Sequence of chain 1.D:
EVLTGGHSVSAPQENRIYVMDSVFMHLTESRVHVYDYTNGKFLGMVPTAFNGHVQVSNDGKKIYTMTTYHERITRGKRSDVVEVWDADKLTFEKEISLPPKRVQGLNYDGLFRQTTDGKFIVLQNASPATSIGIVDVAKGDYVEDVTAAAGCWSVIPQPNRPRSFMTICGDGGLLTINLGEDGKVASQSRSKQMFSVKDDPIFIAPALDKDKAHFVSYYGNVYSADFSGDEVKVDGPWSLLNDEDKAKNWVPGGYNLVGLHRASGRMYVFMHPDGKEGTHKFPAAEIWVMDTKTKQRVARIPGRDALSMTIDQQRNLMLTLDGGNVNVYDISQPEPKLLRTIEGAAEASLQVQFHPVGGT

Binding-site contacts:
Ligand atom N2 contacts residue THR125 of chain 1.A at 3.8 Å.
Ligand atom CG contacts residue ASN112 of chain 1.A at 4.0 Å.
Ligand atom N1 contacts residue ASP81 of chain 1.A at 3.4 Å (salt-bridge).
Ligand atom N1 contacts residue ASP37 of chain 1.A at 2.8 Å (salt-bridge).
Ligand atom CE1 contacts residue PHE25 of chain 1.D at 3.8 Å (hydrophobic).
Ligand atom CE1 contacts residue ASN112 of chain 1.A at 3.8 Å.
Ligand atom CG contacts residue VAL111 of chain 1.A at 3.5 Å (hydrophobic).
Ligand atom CZ contacts residue ASN112 of chain 1.A at 4.2 Å.
Ligand atom N2 contacts residue TRP113 of chain 1.A at 4.3 Å.
Ligand atom CZ contacts residue PHE25 of chain 1.D at 3.7 Å (hydrophobic).
Ligand atom CE2 contacts residue ASN112 of chain 1.A at 4.3 Å.
Ligand atom CE2 contacts residue VAL111 of chain 1.A at 3.5 Å (hydrophobic).
Ligand atom N1 contacts residue PHE122 of chain 1.A at 4.4 Å.
Ligand atom CD2 contacts residue TRQ62 of chain 1.A at 3.6 Å.
Ligand atom CE2 contacts residue ASN109 of chain 1.A at 3.6 Å.
Ligand atom N2 contacts residue VAL111 of chain 1.A at 4.0 Å.
Ligand atom N2 contacts residue ASP81 of chain 1.A at 2.9 Å (salt-bridge).
Ligand atom CD2 contacts residue ASP37 of chain 1.A at 3.3 Å.
Ligand atom CE1 contacts residue VAL111 of chain 1.A at 4.3 Å (hydrophobic).
Ligand atom N2 contacts residue PHE122 of chain 1.A at 3.5 Å.
Ligand atom N1 contacts residue THR125 of chain 1.A at 3.5 Å (h-bond).
Ligand atom CE2 contacts residue ASP37 of chain 1.A at 3.4 Å.
Ligand atom CG contacts residue ASP81 of chain 1.A at 3.9 Å.
Ligand atom N2 contacts residue ASP37 of chain 1.A at 3.4 Å (salt-bridge).
Ligand atom N1 contacts residue VAL111 of chain 1.A at 4.3 Å.
Ligand atom N2 contacts residue TRQ62 of chain 1.A at 2.5 Å.
Ligand atom CD1 contacts residue PHE122 of chain 1.A at 3.7 Å (hydrophobic).
Ligand atom CZ contacts residue VAL111 of chain 1.A at 4.1 Å (hydrophobic).
Ligand atom CD1 contacts residue VAL111 of chain 1.A at 4.0 Å (hydrophobic).
Ligand atom N1 contacts residue TRQ62 of chain 1.A at 1.3 Å.
Ligand atom CE2 contacts residue ASP110 of chain 1.A at 4.0 Å.
Ligand atom CD2 contacts residue ASN109 of chain 1.A at 3.4 Å.
Ligand atom CD2 contacts residue VAL111 of chain 1.A at 3.2 Å (hydrophobic).
Ligand atom CG contacts residue ASP37 of chain 1.A at 3.5 Å.
Ligand atom CD1 contacts residue ASN112 of chain 1.A at 3.6 Å.
Ligand atom CE1 contacts residue PHE122 of chain 1.A at 4.3 Å (hydrophobic).
Ligand atom CG contacts residue PHE122 of chain 1.A at 4.1 Å (hydrophobic).
Ligand atom CD1 contacts residue ASP81 of chain 1.A at 4.2 Å.
Ligand atom CG contacts residue TRQ62 of chain 1.A at 3.4 Å.
Ligand atom CZ contacts residue LEU107 of chain 1.D at 4.4 Å (hydrophobic).

The small molecule below binds the protein below.
Small molecule (SMILES): NNc1ccccc1

Sequence of chain 1.A:
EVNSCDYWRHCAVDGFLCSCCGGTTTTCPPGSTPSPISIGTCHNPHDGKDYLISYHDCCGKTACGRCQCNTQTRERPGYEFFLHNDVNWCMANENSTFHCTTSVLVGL